A protein and the small-molecule ligand that binds it are described below.
Small molecule (SMILES): OC[C@H]1O[C@H](O[C@H]2[C@@H](O)[C@H](O)[C@@H](CO)O[C@@H]2O)[C@@H](O)[C@@H](O)[C@@H]1O

Binding-site contacts:
Ligand atom C4 contacts residue THR57 of chain 1.A at 3.8 Å.
Ligand atom C6 contacts residue THR57 of chain 1.A at 3.9 Å.
Ligand atom C2 contacts residue ASN42 of chain 1.A at 3.4 Å.
Ligand atom O4 contacts residue THR75 of chain 1.A at 3.2 Å.
Ligand atom O2 contacts residue SER52 of chain 1.A at 3.4 Å (h-bond).
Ligand atom C3 contacts residue SER52 of chain 1.A at 4.0 Å.
Ligand atom C4 contacts residue LYS74 of chain 1.A at 3.7 Å.
Ligand atom O3 contacts residue SER52 of chain 1.A at 2.9 Å (h-bond).
Ligand atom O6 contacts residue GLN78 of chain 1.A at 2.9 Å (h-bond).
Ligand atom O3 contacts residue GLU41 of chain 1.A at 3.5 Å.
Ligand atom O4 contacts residue LYS74 of chain 1.A at 2.8 Å (salt-bridge).
Ligand atom O3 contacts residue VAL43 of chain 1.A at 3.4 Å.
Ligand atom O6 contacts residue LYS74 of chain 1.A at 3.5 Å.
Ligand atom C1 contacts residue ASN42 of chain 1.A at 4.0 Å.
Ligand atom O4 contacts residue ASN42 of chain 1.A at 3.9 Å.
Ligand atom O4 contacts residue ASP44 of chain 1.A at 3.3 Å (salt-bridge).
Ligand atom O2 contacts residue GLU41 of chain 1.A at 3.5 Å.
Ligand atom C4 contacts residue ASN42 of chain 1.A at 3.8 Å.
Ligand atom C3 contacts residue ASN53 of chain 1.A at 3.9 Å.
Ligand atom O6 contacts residue THR57 of chain 1.A at 3.7 Å.
Ligand atom O2 contacts residue ASN42 of chain 1.A at 3.2 Å (h-bond).
Ligand atom C6 contacts residue GLU56 of chain 1.A at 3.4 Å.
Ligand atom O3 contacts residue ASP44 of chain 1.A at 2.9 Å (salt-bridge).
Ligand atom C3 contacts residue ASP44 of chain 1.A at 3.9 Å.
Ligand atom O4 contacts residue ARG76 of chain 1.A at 3.3 Å (salt-bridge).
Ligand atom O4 contacts residue GLY45 of chain 1.A at 3.8 Å.
Ligand atom C4 contacts residue ASN53 of chain 1.A at 3.3 Å.
Ligand atom C3 contacts residue ASN42 of chain 1.A at 3.4 Å.
Ligand atom O6 contacts residue THR75 of chain 1.A at 3.9 Å.
Ligand atom O3 contacts residue PHE54 of chain 1.A at 3.2 Å (h-bond).
Ligand atom O4 contacts residue ASN53 of chain 1.A at 2.6 Å (h-bond).
Ligand atom O3 contacts residue ASN42 of chain 1.A at 2.6 Å (h-bond).
Ligand atom C6 contacts residue LYS74 of chain 1.A at 3.4 Å.
Ligand atom O4 contacts residue THR57 of chain 1.A at 2.8 Å (h-bond).
Ligand atom C3 contacts residue ARG76 of chain 1.A at 3.9 Å.
Ligand atom O3 contacts residue ASN53 of chain 1.A at 3.2 Å.
Ligand atom C6 contacts residue GLN78 of chain 1.A at 3.8 Å.
Ligand atom C2 contacts residue GLU41 of chain 1.A at 3.5 Å.
Ligand atom C6 contacts residue THR75 of chain 1.A at 3.5 Å.
Ligand atom O4 contacts residue GLU56 of chain 1.A at 3.7 Å.

Sequence of chain 1.A:
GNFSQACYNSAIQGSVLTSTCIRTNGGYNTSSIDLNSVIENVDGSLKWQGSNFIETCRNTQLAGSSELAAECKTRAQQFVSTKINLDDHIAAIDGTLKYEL